A protein and the small-molecule ligand that binds it are described below.
Small molecule (SMILES): CC(=O)N[C@@H]1[C@@H](O)[C@H](O)[C@@H](CO)O[C@H]1O

Sequence of chain 1.B:
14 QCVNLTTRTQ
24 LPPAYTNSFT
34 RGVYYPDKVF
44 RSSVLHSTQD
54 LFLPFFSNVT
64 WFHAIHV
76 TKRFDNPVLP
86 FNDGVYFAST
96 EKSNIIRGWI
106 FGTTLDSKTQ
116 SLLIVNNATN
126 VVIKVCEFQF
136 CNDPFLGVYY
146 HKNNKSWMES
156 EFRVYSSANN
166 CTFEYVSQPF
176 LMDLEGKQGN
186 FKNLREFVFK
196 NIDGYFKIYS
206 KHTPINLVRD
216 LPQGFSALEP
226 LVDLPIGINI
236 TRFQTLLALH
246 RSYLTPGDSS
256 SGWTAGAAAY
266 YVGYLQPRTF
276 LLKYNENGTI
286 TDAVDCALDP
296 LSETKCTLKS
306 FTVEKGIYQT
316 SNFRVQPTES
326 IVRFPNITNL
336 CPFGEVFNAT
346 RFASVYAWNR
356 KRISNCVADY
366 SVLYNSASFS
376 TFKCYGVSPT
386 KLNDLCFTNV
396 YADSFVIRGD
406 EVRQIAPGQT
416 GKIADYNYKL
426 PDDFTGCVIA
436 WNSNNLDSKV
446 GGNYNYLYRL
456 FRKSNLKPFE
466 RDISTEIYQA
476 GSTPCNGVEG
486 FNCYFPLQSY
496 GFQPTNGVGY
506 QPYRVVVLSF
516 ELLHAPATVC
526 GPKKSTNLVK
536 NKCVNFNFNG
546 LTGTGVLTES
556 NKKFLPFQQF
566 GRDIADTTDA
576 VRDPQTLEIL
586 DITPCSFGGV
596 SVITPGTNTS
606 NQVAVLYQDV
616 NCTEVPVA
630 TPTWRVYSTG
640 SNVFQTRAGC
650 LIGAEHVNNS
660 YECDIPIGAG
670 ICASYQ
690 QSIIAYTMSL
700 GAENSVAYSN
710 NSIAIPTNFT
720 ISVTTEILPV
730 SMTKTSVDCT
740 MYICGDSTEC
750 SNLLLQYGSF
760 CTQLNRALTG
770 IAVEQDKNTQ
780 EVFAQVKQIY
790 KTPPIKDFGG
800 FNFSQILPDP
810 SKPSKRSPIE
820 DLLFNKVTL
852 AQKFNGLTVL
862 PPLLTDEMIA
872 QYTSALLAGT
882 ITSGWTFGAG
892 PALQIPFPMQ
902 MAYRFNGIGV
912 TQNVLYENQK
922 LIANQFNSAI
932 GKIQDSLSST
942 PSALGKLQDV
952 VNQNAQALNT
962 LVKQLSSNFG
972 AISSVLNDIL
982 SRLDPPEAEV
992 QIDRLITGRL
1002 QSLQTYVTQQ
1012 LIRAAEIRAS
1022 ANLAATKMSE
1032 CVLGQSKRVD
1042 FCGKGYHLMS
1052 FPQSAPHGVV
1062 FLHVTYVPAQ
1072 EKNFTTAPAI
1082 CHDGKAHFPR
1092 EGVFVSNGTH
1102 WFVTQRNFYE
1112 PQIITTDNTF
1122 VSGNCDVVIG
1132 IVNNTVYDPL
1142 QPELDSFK

Sequence of chain 1.C:
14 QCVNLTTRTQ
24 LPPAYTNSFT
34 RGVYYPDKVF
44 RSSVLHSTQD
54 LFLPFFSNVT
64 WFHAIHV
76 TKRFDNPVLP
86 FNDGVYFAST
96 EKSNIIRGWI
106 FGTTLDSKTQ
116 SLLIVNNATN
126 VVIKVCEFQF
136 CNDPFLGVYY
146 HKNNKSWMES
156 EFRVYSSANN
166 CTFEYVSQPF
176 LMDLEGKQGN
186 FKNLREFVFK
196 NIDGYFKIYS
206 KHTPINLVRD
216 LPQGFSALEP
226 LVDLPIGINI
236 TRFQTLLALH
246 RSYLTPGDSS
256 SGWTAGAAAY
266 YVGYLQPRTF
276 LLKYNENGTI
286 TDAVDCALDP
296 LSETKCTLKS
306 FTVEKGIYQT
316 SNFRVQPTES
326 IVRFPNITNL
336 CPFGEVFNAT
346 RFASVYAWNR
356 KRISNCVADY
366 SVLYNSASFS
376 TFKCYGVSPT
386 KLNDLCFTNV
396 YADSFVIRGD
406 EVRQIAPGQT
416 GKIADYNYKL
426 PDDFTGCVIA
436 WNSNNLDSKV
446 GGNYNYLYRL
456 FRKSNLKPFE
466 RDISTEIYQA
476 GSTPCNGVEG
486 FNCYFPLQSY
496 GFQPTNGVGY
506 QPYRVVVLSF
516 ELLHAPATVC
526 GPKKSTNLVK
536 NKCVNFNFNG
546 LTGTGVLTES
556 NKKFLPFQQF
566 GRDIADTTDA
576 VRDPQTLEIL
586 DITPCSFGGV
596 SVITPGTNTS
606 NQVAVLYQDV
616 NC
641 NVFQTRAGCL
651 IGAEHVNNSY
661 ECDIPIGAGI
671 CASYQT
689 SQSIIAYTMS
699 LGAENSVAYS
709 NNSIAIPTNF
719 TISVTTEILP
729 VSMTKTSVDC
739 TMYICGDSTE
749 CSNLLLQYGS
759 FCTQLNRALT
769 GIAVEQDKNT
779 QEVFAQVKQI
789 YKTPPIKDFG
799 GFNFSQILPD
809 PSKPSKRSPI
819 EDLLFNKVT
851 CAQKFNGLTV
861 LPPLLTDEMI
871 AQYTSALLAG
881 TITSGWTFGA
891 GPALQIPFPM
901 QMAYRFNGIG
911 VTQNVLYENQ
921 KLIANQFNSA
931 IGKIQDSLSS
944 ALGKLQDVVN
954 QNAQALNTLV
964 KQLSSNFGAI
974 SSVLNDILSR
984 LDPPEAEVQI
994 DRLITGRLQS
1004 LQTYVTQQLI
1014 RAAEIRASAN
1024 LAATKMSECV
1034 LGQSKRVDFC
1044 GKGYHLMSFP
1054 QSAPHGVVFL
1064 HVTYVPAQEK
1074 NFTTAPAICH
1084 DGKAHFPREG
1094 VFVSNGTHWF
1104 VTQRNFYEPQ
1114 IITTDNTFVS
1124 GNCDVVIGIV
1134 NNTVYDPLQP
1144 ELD

Binding-site contacts:
Ligand atom C2 contacts residue ASN709 of chain 1.B at 2.5 Å.
Ligand atom C5 contacts residue ASN709 of chain 1.B at 3.7 Å.
Ligand atom C1 contacts residue ASP796 of chain 1.C at 4.0 Å.
Ligand atom C8 contacts residue SER708 of chain 1.B at 4.2 Å.
Ligand atom C7 contacts residue ASN709 of chain 1.B at 4.1 Å.
Ligand atom O5 contacts residue ASN709 of chain 1.B at 2.4 Å (h-bond).
Ligand atom N2 contacts residue ASP796 of chain 1.C at 4.2 Å.
Ligand atom C4 contacts residue ASN709 of chain 1.B at 4.3 Å.
Ligand atom O7 contacts residue ASN709 of chain 1.B at 4.3 Å.
Ligand atom N2 contacts residue ASN709 of chain 1.B at 3.0 Å (h-bond).
Ligand atom C3 contacts residue ASN709 of chain 1.B at 3.8 Å.
Ligand atom C1 contacts residue ASN709 of chain 1.B at 1.4 Å.